Sequence of chain 7.A:
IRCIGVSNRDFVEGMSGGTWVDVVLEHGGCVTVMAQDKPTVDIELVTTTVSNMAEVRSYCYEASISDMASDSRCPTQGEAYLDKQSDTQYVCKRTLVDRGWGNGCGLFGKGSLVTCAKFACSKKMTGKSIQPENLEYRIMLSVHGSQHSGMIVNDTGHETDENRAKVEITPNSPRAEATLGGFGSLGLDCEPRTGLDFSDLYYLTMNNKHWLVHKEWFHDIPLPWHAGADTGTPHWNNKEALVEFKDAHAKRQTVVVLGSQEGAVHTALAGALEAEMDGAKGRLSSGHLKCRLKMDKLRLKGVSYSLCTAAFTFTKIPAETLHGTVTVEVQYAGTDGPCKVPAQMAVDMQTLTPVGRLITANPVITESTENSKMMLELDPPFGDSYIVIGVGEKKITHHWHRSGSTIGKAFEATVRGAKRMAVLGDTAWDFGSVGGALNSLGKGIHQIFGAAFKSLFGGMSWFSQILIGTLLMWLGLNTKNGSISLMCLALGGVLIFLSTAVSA

Binding-site contacts:
Ligand atom C6 contacts residue HIS158 of chain 7.A at 4.0 Å.
Ligand atom C4 contacts residue THR160 of chain 7.A at 3.6 Å.
Ligand atom C5 contacts residue THR160 of chain 7.A at 3.7 Å.
Ligand atom N2 contacts residue ASN154 of chain 7.A at 3.0 Å (h-bond).
Ligand atom C8 contacts residue ILE152 of chain 7.A at 4.3 Å (hydrophobic).
Ligand atom C2 contacts residue THR160 of chain 7.A at 2.7 Å.
Ligand atom O7 contacts residue ASP161 of chain 7.A at 3.7 Å.
Ligand atom C1 contacts residue THR160 of chain 7.A at 3.0 Å.
Ligand atom C5 contacts residue ASN154 of chain 7.A at 3.8 Å.
Ligand atom C4 contacts residue ASN154 of chain 7.A at 4.3 Å.
Ligand atom C6 contacts residue THR160 of chain 7.A at 3.7 Å.
Ligand atom O7 contacts residue THR160 of chain 7.A at 2.5 Å.
Ligand atom C1 contacts residue ASN154 of chain 7.A at 1.6 Å.
Ligand atom C8 contacts residue VAL153 of chain 7.A at 4.4 Å (hydrophobic).
Ligand atom N2 contacts residue THR160 of chain 7.A at 3.5 Å.
Ligand atom O7 contacts residue ASN154 of chain 7.A at 2.7 Å (h-bond).
Ligand atom O3 contacts residue THR160 of chain 7.A at 4.3 Å.
Ligand atom C8 contacts residue ASN154 of chain 7.A at 4.1 Å.
Ligand atom C2 contacts residue ASN154 of chain 7.A at 2.5 Å.
Ligand atom C3 contacts residue ASN154 of chain 7.A at 3.9 Å.
Ligand atom O5 contacts residue HIS158 of chain 7.A at 3.8 Å.
Ligand atom O6 contacts residue HIS158 of chain 7.A at 3.4 Å (h-bond).
Ligand atom C7 contacts residue ASN154 of chain 7.A at 3.0 Å.
Ligand atom O5 contacts residue THR160 of chain 7.A at 3.2 Å.
Ligand atom C3 contacts residue THR160 of chain 7.A at 3.9 Å.
Ligand atom C7 contacts residue THR160 of chain 7.A at 3.4 Å.
Ligand atom O5 contacts residue ASN154 of chain 7.A at 2.4 Å (h-bond).

A protein and the small-molecule ligand that binds it are described below.
Small molecule (SMILES): CC(=O)N[C@@H]1[C@@H](O)[C@H](O)[C@@H](CO)O[C@H]1O